Sequence of chain 1.D:
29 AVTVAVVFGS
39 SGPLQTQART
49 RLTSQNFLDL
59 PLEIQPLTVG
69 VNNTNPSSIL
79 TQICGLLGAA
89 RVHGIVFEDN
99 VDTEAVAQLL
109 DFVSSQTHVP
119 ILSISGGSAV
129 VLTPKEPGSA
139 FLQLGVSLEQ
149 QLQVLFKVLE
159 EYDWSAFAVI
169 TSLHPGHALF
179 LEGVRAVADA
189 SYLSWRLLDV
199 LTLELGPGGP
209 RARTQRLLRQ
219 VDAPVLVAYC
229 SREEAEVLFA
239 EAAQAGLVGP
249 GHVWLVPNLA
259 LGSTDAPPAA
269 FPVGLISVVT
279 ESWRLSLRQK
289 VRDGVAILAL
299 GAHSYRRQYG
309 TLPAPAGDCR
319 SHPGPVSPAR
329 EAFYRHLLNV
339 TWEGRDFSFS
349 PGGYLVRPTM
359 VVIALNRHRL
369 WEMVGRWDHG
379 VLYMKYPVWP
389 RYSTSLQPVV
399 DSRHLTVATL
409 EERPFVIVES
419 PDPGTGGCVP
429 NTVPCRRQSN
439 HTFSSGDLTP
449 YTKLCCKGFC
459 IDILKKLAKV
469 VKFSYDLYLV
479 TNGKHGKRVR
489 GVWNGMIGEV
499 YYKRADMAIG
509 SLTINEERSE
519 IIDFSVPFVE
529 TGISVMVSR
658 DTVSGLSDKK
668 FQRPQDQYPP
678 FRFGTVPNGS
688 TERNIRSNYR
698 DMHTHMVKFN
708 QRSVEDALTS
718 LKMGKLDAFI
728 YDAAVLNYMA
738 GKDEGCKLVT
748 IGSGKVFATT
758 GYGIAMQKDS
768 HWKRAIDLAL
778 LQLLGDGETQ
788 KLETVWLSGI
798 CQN

This protein binds this small molecule.
Small molecule (SMILES): N[C@@H](CCC(=O)O)C(=O)O

Binding-site contacts:
Ligand atom CB contacts residue HIS483 of chain 1.D at 3.1 Å.
Ligand atom OXT contacts residue ARG516 of chain 1.D at 2.1 Å (salt-bridge).
Ligand atom OE2 contacts residue THR688 of chain 1.D at 3.4 Å.
Ligand atom C contacts residue ARG516 of chain 1.D at 3.1 Å.
Ligand atom CD contacts residue ASP729 of chain 1.D at 3.9 Å.
Ligand atom CD contacts residue THR688 of chain 1.D at 3.9 Å.
Ligand atom OXT contacts residue SER509 of chain 1.D at 4.1 Å.
Ligand atom C contacts residue SER687 of chain 1.D at 3.1 Å.
Ligand atom OE2 contacts residue SER687 of chain 1.D at 3.3 Å (h-bond).
Ligand atom C contacts residue SER509 of chain 1.D at 3.9 Å.
Ligand atom CG contacts residue HIS483 of chain 1.D at 3.9 Å.
Ligand atom OE1 contacts residue TYR728 of chain 1.D at 4.2 Å.
Ligand atom N contacts residue TYR759 of chain 1.D at 4.5 Å.
Ligand atom OXT contacts residue LEU510 of chain 1.D at 4.0 Å.
Ligand atom CB contacts residue SER509 of chain 1.D at 4.0 Å.
Ligand atom OE1 contacts residue THR688 of chain 1.D at 3.7 Å.
Ligand atom O contacts residue GLY686 of chain 1.D at 3.7 Å.
Ligand atom CA contacts residue THR511 of chain 1.D at 3.2 Å.
Ligand atom C contacts residue HIS483 of chain 1.D at 3.7 Å.
Ligand atom CG contacts residue GLU410 of chain 1.D at 4.1 Å.
Ligand atom OE2 contacts residue GLY686 of chain 1.D at 4.0 Å.
Ligand atom CA contacts residue SER687 of chain 1.D at 3.9 Å.
Ligand atom CG contacts residue TYR728 of chain 1.D at 3.6 Å (hydrophobic).
Ligand atom CA contacts residue ARG516 of chain 1.D at 4.5 Å.
Ligand atom C contacts residue THR511 of chain 1.D at 3.5 Å.
Ligand atom N contacts residue THR511 of chain 1.D at 3.3 Å (h-bond).
Ligand atom OXT contacts residue HIS483 of chain 1.D at 4.4 Å.
Ligand atom CA contacts residue SER509 of chain 1.D at 3.2 Å.
Ligand atom O contacts residue ARG516 of chain 1.D at 2.5 Å (salt-bridge).
Ligand atom N contacts residue LEU510 of chain 1.D at 3.7 Å.
Ligand atom CD contacts residue TYR728 of chain 1.D at 4.3 Å (hydrophobic).
Ligand atom OXT contacts residue THR511 of chain 1.D at 2.9 Å (h-bond).
Ligand atom O contacts residue SER687 of chain 1.D at 3.4 Å (h-bond).
Ligand atom OE1 contacts residue ASP729 of chain 1.D at 2.7 Å.
Ligand atom CA contacts residue HIS483 of chain 1.D at 3.7 Å.
Ligand atom OXT contacts residue SER687 of chain 1.D at 2.8 Å (h-bond).
Ligand atom N contacts residue SER509 of chain 1.D at 1.8 Å (h-bond).
Ligand atom O contacts residue HIS483 of chain 1.D at 3.1 Å.
Ligand atom CB contacts residue GLU410 of chain 1.D at 4.4 Å.
Ligand atom N contacts residue HIS483 of chain 1.D at 3.3 Å.